This small molecule binds to this protein.
Small molecule (SMILES): O=C(O)c1ccccc1O

Binding-site contacts:
Ligand atom C3 contacts residue PHE107 of chain 2.A at 3.7 Å (hydrophobic).
Ligand atom O2 contacts residue PHE151 of chain 2.A at 4.4 Å.
Ligand atom C4 contacts residue TYR122 of chain 2.A at 3.4 Å (hydrophobic).
Ligand atom O2' contacts residue ALA13 of chain 2.A at 2.8 Å (h-bond).
Ligand atom C1 contacts residue HIS238 of chain 2.A at 4.2 Å.
Ligand atom O1' contacts residue ALA13 of chain 2.A at 4.2 Å.
Ligand atom C4 contacts residue TRP131 of chain 2.A at 3.6 Å (hydrophobic).
Ligand atom O1' contacts residue HIS238 of chain 2.A at 2.8 Å (h-bond).
Ligand atom C3 contacts residue PHE151 of chain 2.A at 4.3 Å (hydrophobic).
Ligand atom O2' contacts residue LEU82 of chain 2.A at 3.5 Å (h-bond).
Ligand atom O2 contacts residue MSE149 of chain 2.A at 3.7 Å.
Ligand atom O1' contacts residue SER81 of chain 2.A at 3.0 Å (h-bond).
Ligand atom C1' contacts residue ALA13 of chain 2.A at 3.8 Å (hydrophobic).
Ligand atom O2' contacts residue PHE151 of chain 2.A at 4.3 Å.
Ligand atom C1' contacts residue SER81 of chain 2.A at 3.2 Å.
Ligand atom O2' contacts residue GLY12 of chain 2.A at 3.8 Å.
Ligand atom C1' contacts residue HIS238 of chain 2.A at 3.8 Å.
Ligand atom C2 contacts residue PHE107 of chain 2.A at 3.8 Å (hydrophobic).
Ligand atom C1 contacts residue PHE151 of chain 2.A at 3.6 Å (hydrophobic).
Ligand atom O2 contacts residue PHE107 of chain 2.A at 3.8 Å.
Ligand atom C6 contacts residue LEU160 of chain 2.A at 4.1 Å (hydrophobic).
Ligand atom C1' contacts residue LEU82 of chain 2.A at 4.3 Å (hydrophobic).
Ligand atom C6 contacts residue HIS238 of chain 2.A at 3.8 Å.
Ligand atom O2 contacts residue ALA13 of chain 2.A at 3.7 Å.
Ligand atom C5 contacts residue PHE151 of chain 2.A at 4.3 Å (hydrophobic).
Ligand atom C1' contacts residue PHE151 of chain 2.A at 3.9 Å (hydrophobic).
Ligand atom C5 contacts residue ILE213 of chain 2.A at 4.2 Å (hydrophobic).
Ligand atom C1 contacts residue SER81 of chain 2.A at 4.2 Å.
Ligand atom C6 contacts residue PHE151 of chain 2.A at 3.8 Å (hydrophobic).
Ligand atom O2' contacts residue SER81 of chain 2.A at 3.0 Å (h-bond).
Ligand atom C2 contacts residue MSE149 of chain 2.A at 4.2 Å.
Ligand atom C2 contacts residue PHE151 of chain 2.A at 3.9 Å (hydrophobic).
Ligand atom O2 contacts residue LEU82 of chain 2.A at 3.8 Å.
Ligand atom C5 contacts residue TYR122 of chain 2.A at 3.8 Å (hydrophobic).
Ligand atom C3 contacts residue TYR122 of chain 2.A at 4.3 Å (hydrophobic).
Ligand atom O2 contacts residue LEU181 of chain 2.A at 3.8 Å.
Ligand atom C3 contacts residue TRP131 of chain 2.A at 3.8 Å (hydrophobic).
Ligand atom O1' contacts residue PHE151 of chain 2.A at 4.1 Å.
Ligand atom C5 contacts residue GLY212 of chain 2.A at 4.3 Å.
Ligand atom C5 contacts residue PHE155 of chain 2.A at 4.0 Å (hydrophobic).

Sequence of chain 2.A:
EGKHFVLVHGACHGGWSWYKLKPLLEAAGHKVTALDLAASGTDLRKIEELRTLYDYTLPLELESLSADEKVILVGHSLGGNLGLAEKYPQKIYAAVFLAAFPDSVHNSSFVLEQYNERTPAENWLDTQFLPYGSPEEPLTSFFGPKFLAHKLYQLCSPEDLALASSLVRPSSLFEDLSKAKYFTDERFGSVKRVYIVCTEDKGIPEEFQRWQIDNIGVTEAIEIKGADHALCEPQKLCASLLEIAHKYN